This small molecule binds to this protein.
Small molecule (SMILES): Nc1ncnc2c1ncn2[C@@H]1O[C@H](COP(=O)(O)OP(=O)(O)OP(O)(O)=S)[C@@H](O)[C@H]1O

Sequence of chain 1.XA:
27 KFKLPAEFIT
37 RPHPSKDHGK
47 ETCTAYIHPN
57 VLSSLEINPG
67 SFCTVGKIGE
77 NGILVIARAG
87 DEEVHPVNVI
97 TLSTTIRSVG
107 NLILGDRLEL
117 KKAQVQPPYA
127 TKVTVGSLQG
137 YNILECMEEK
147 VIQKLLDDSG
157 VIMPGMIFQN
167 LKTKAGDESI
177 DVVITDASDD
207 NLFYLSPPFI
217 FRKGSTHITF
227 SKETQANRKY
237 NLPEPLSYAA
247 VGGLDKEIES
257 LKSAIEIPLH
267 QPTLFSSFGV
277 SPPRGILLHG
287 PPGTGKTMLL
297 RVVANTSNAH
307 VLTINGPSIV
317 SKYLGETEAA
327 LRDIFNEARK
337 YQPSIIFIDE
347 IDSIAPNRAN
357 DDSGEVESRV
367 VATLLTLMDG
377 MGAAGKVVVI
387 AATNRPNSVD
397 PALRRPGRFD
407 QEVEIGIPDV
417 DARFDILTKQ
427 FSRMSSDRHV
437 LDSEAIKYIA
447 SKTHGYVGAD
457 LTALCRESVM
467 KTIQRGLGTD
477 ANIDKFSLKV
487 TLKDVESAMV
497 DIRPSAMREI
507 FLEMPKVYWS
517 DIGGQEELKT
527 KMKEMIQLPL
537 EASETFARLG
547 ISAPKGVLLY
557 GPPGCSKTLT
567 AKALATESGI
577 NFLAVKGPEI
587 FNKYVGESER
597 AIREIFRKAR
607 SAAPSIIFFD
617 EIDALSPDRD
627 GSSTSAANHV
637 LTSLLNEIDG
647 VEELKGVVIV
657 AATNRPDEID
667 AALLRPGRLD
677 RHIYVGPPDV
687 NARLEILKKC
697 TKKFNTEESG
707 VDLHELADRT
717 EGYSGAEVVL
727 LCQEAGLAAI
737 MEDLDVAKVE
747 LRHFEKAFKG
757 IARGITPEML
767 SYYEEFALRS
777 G

Binding-site contacts:
Ligand atom O3G contacts residue GLU346 of chain 1.SA at 2.6 Å (salt-bridge).
Ligand atom C8 contacts residue MET294 of chain 1.SA at 3.5 Å (hydrophobic).
Ligand atom C4 contacts residue MET294 of chain 1.SA at 3.4 Å (hydrophobic).
Ligand atom S1G contacts residue ARG404 of chain 1.XA at 3.0 Å (salt-bridge).
Ligand atom N1 contacts residue ILE422 of chain 1.SA at 3.4 Å.
Ligand atom O1A contacts residue LYS292 of chain 1.SA at 2.9 Å (salt-bridge).
Ligand atom C5' contacts residue GLY291 of chain 1.SA at 3.7 Å.
Ligand atom O3G contacts residue ASN390 of chain 1.SA at 3.2 Å (h-bond).
Ligand atom O2G contacts residue THR293 of chain 1.SA at 3.4 Å (h-bond).
Ligand atom O2' contacts residue THR458 of chain 1.SA at 3.1 Å (h-bond).
Ligand atom S1G contacts residue THR293 of chain 1.SA at 2.6 Å (h-bond).
Ligand atom C6 contacts residue GLN426 of chain 1.SA at 3.3 Å.
Ligand atom N7 contacts residue MET294 of chain 1.SA at 3.4 Å.
Ligand atom O2A contacts residue GLY291 of chain 1.SA at 3.2 Å (h-bond).
Ligand atom C5' contacts residue MET294 of chain 1.SA at 3.6 Å (hydrophobic).
Ligand atom PG contacts residue ARG404 of chain 1.XA at 3.4 Å.
Ligand atom O3B contacts residue ARG404 of chain 1.XA at 2.7 Å (salt-bridge).
Ligand atom N6 contacts residue GLN426 of chain 1.SA at 2.9 Å (h-bond).
Ligand atom C2 contacts residue ILE422 of chain 1.SA at 3.6 Å (hydrophobic).
Ligand atom C1' contacts residue THR458 of chain 1.SA at 3.4 Å.
Ligand atom N6 contacts residue VAL247 of chain 1.SA at 3.7 Å.
Ligand atom C5 contacts residue GLN426 of chain 1.SA at 3.2 Å.
Ligand atom C5 contacts residue MET294 of chain 1.SA at 3.3 Å (hydrophobic).
Ligand atom O2B contacts residue ARG404 of chain 1.XA at 3.0 Å (salt-bridge).
Ligand atom O1B contacts residue GLY289 of chain 1.SA at 3.3 Å (h-bond).
Ligand atom PG contacts residue THR293 of chain 1.SA at 3.5 Å.
Ligand atom N9 contacts residue THR458 of chain 1.SA at 3.7 Å.
Ligand atom N6 contacts residue ALA246 of chain 1.SA at 2.5 Å (h-bond).
Ligand atom O2A contacts residue GLY289 of chain 1.SA at 3.3 Å.
Ligand atom N9 contacts residue MET294 of chain 1.SA at 3.5 Å (h-bond).
Ligand atom O1A contacts residue GLY291 of chain 1.SA at 3.1 Å.
Ligand atom PB contacts residue ARG404 of chain 1.XA at 3.4 Å.
Ligand atom O2G contacts residue ASN390 of chain 1.SA at 3.6 Å.
Ligand atom PG contacts residue GLU346 of chain 1.SA at 3.7 Å.
Ligand atom O1A contacts residue THR293 of chain 1.SA at 2.6 Å (h-bond).
Ligand atom N7 contacts residue GLN426 of chain 1.SA at 3.0 Å (h-bond).
Ligand atom S1G contacts residue ASP345 of chain 1.SA at 3.7 Å.
Ligand atom O1B contacts residue LYS292 of chain 1.SA at 3.1 Å (salt-bridge).
Ligand atom O2G contacts residue LYS292 of chain 1.SA at 3.1 Å (salt-bridge).
Ligand atom O2B contacts residue GLY289 of chain 1.SA at 3.3 Å (h-bond).

Sequence of chain 1.SA:
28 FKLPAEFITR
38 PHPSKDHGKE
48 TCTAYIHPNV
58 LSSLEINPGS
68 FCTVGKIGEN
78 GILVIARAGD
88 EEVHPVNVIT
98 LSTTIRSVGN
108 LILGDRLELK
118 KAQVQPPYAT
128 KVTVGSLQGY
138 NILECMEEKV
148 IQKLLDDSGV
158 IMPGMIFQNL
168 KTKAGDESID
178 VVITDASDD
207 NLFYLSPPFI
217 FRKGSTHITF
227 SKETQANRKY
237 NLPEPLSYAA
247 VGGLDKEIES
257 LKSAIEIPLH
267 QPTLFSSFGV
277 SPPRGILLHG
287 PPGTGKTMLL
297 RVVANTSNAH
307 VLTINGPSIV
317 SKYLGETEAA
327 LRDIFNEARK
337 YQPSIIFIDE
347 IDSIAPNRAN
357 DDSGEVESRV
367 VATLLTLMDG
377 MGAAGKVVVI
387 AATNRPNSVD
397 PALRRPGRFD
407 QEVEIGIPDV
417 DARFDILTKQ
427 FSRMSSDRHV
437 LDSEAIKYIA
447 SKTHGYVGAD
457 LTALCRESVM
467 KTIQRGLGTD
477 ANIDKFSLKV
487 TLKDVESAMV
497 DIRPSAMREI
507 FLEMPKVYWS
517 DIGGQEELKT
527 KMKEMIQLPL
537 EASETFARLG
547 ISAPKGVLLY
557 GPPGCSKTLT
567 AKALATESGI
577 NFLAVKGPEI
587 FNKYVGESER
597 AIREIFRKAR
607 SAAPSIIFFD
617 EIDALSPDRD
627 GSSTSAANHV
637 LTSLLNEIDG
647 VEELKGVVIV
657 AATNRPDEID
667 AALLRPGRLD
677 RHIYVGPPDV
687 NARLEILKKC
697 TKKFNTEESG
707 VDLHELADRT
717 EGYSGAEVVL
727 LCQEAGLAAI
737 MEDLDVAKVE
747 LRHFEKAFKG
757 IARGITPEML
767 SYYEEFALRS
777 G